This protein binds this small molecule.
Small molecule (SMILES): CC(=O)N[C@@H]1[C@@H](O)[C@H](O)[C@@H](CO)O[C@H]1O

Binding-site contacts:
Ligand atom N2 contacts residue ASN126 of chain 1.D at 2.9 Å (h-bond).
Ligand atom C8 contacts residue GLU123 of chain 1.D at 4.2 Å.
Ligand atom O7 contacts residue GLU123 of chain 1.D at 4.0 Å.
Ligand atom O5 contacts residue ASN126 of chain 1.D at 2.3 Å (h-bond).
Ligand atom C2 contacts residue ASN126 of chain 1.D at 2.5 Å.
Ligand atom C5 contacts residue ASN126 of chain 1.D at 3.6 Å.
Ligand atom C1 contacts residue ASN126 of chain 1.D at 1.4 Å.
Ligand atom C7 contacts residue ASN126 of chain 1.D at 3.4 Å.
Ligand atom C7 contacts residue GLU123 of chain 1.D at 4.3 Å.
Ligand atom C4 contacts residue ASN126 of chain 1.D at 4.2 Å.
Ligand atom O7 contacts residue TYR127 of chain 1.D at 4.3 Å.
Ligand atom O7 contacts residue ASN126 of chain 1.D at 3.1 Å (h-bond).
Ligand atom C3 contacts residue ASN126 of chain 1.D at 3.8 Å.

Sequence of chain 1.D:
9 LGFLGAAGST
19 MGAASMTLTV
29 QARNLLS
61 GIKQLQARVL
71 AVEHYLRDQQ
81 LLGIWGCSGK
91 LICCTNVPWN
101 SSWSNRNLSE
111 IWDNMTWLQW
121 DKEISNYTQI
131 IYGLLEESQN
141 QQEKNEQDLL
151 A